Binding-site contacts:
Ligand atom CA contacts residue THR186 of chain 1.A at 4.1 Å.
Ligand atom C contacts residue THR186 of chain 1.A at 4.2 Å.
Ligand atom N contacts residue NAI1 of chain 1.C at 2.9 Å (h-bond).
Ligand atom O contacts residue TYR144 of chain 1.A at 3.6 Å.
Ligand atom CA contacts residue MET81 of chain 1.A at 4.0 Å (hydrophobic).
Ligand atom OXT contacts residue GLY184 of chain 1.A at 3.2 Å.
Ligand atom CA contacts residue GLY184 of chain 1.A at 4.2 Å.
Ligand atom CB contacts residue THR119 of chain 1.A at 3.7 Å.
Ligand atom OXT contacts residue THR186 of chain 1.A at 3.1 Å (h-bond).
Ligand atom O contacts residue ALA185 of chain 1.A at 3.8 Å.
Ligand atom OXT contacts residue TRP280 of chain 1.A at 3.5 Å.
Ligand atom CG2 contacts residue GLY173 of chain 1.A at 4.1 Å.
Ligand atom O contacts residue MET81 of chain 1.A at 3.7 Å.
Ligand atom N contacts residue GLY184 of chain 1.A at 4.3 Å.
Ligand atom CG2 contacts residue PRO172 of chain 1.A at 4.3 Å (hydrophobic).
Ligand atom C contacts residue ALA185 of chain 1.A at 3.6 Å (hydrophobic).
Ligand atom OXT contacts residue SER82 of chain 1.A at 3.5 Å (h-bond).
Ligand atom CA contacts residue TYR144 of chain 1.A at 4.3 Å (hydrophobic).
Ligand atom O contacts residue SER82 of chain 1.A at 2.6 Å (h-bond).
Ligand atom OXT contacts residue ALA185 of chain 1.A at 2.7 Å (h-bond).
Ligand atom OG1 contacts residue NAI1 of chain 1.C at 3.5 Å.
Ligand atom OG1 contacts residue THR119 of chain 1.A at 2.7 Å (h-bond).
Ligand atom CG2 contacts residue TRP280 of chain 1.A at 4.2 Å (hydrophobic).
Ligand atom CB contacts residue NAI1 of chain 1.C at 3.3 Å.
Ligand atom C contacts residue SER82 of chain 1.A at 3.4 Å.
Ligand atom OG1 contacts residue ALA121 of chain 1.A at 4.4 Å.
Ligand atom CG2 contacts residue THR119 of chain 1.A at 3.8 Å.
Ligand atom OG1 contacts residue TYR144 of chain 1.A at 2.7 Å (h-bond).
Ligand atom N contacts residue MET81 of chain 1.A at 4.4 Å.
Ligand atom CG2 contacts residue THR186 of chain 1.A at 4.2 Å.
Ligand atom N contacts residue THR186 of chain 1.A at 2.9 Å (h-bond).
Ligand atom C contacts residue GLY184 of chain 1.A at 3.4 Å.
Ligand atom CG2 contacts residue NAI1 of chain 1.C at 3.8 Å.
Ligand atom C contacts residue MET81 of chain 1.A at 4.4 Å (hydrophobic).
Ligand atom CA contacts residue NAI1 of chain 1.C at 3.8 Å.
Ligand atom CB contacts residue TYR144 of chain 1.A at 3.8 Å (hydrophobic).
Ligand atom O contacts residue GLY184 of chain 1.A at 3.4 Å.
Ligand atom C contacts residue TRP280 of chain 1.A at 3.8 Å (hydrophobic).
Ligand atom O contacts residue TRP280 of chain 1.A at 3.8 Å.
Ligand atom CG2 contacts residue ILE120 of chain 1.A at 4.0 Å (hydrophobic).

Sequence of chain 1.A:
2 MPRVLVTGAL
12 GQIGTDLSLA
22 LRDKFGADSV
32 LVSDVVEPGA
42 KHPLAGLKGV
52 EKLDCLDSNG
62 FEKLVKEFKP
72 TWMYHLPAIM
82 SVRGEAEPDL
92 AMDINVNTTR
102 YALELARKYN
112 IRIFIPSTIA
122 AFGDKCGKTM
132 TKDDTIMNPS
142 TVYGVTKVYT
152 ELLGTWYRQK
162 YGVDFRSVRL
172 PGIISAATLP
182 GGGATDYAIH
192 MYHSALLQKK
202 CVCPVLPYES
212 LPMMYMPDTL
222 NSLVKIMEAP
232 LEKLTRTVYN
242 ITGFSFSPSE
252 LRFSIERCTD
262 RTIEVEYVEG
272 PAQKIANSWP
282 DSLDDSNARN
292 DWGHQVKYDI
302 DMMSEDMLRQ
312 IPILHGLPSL

A small-molecule ligand and the protein it binds are described below.
Small molecule (SMILES): C[C@@H](O)[C@H](N)C(=O)O